Sequence of chain 1.C:
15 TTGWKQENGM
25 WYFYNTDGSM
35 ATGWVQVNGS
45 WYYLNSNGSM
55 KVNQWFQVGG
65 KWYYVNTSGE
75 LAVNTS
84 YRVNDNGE

This protein binds this small molecule.
Small molecule (SMILES): C[N+](C)(C)CCOP(=O)(O)O

Binding-site contacts:
Ligand atom C2 contacts residue SER72 of chain 1.C at 3.7 Å.
Ligand atom C2 contacts residue TYR46 of chain 1.C at 4.1 Å (hydrophobic).
Ligand atom C5 contacts residue TRP25 of chain 1.C at 3.9 Å (hydrophobic).
Ligand atom C5 contacts residue TRP18 of chain 1.C at 3.7 Å (hydrophobic).
Ligand atom C4 contacts residue SER72 of chain 1.C at 3.7 Å.
Ligand atom C5 contacts residue SER72 of chain 1.C at 3.8 Å.
Ligand atom C5 contacts residue MET54 of chain 1.C at 3.7 Å (hydrophobic).
Ligand atom C4 contacts residue TRP25 of chain 1.C at 3.6 Å (hydrophobic).
Ligand atom N1 contacts residue TRP25 of chain 1.C at 4.3 Å.
Ligand atom N1 contacts residue SER72 of chain 1.C at 3.9 Å.
Ligand atom C3 contacts residue TRP25 of chain 1.C at 4.0 Å (hydrophobic).
Ligand atom C3 contacts residue TRP18 of chain 1.C at 4.0 Å (hydrophobic).